The small molecule below binds the protein below.
Small molecule (SMILES): c1ccc2[nH]cnc2c1

Sequence of chain 2.B:
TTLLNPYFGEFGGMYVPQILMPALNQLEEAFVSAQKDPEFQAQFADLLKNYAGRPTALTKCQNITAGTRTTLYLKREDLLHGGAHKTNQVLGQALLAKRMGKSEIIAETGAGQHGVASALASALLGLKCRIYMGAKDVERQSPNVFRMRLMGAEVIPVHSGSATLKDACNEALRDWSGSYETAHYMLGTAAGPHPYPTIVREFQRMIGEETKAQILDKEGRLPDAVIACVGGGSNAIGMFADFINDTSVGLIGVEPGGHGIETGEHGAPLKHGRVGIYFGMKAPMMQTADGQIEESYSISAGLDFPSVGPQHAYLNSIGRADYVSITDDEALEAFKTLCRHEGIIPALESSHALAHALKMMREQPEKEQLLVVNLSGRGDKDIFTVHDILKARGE

Binding-site contacts:
Ligand atom N3 contacts residue ALA164 of chain 2.B at 4.2 Å.
Ligand atom C2 contacts residue ALA136 of chain 2.B at 3.8 Å (hydrophobic).
Ligand atom C7 contacts residue LYS137 of chain 2.B at 3.7 Å.
Ligand atom C3A contacts residue ALA164 of chain 2.B at 4.3 Å (hydrophobic).
Ligand atom N1 contacts residue ALA136 of chain 2.B at 4.0 Å.
Ligand atom C7A contacts residue LYS137 of chain 2.B at 3.8 Å.
Ligand atom N3 contacts residue ALA136 of chain 2.B at 3.9 Å.
Ligand atom N1 contacts residue GLU140 of chain 2.B at 4.3 Å.
Ligand atom C2 contacts residue LYS137 of chain 2.B at 4.0 Å.
Ligand atom C4 contacts residue SER163 of chain 2.B at 4.4 Å.
Ligand atom C6 contacts residue LYS137 of chain 2.B at 3.6 Å.
Ligand atom C4 contacts residue ALA164 of chain 2.B at 4.0 Å (hydrophobic).
Ligand atom C3A contacts residue LYS137 of chain 2.B at 3.9 Å.
Ligand atom N3 contacts residue LYS137 of chain 2.B at 3.9 Å.
Ligand atom C4 contacts residue LYS137 of chain 2.B at 4.0 Å.
Ligand atom N1 contacts residue LYS137 of chain 2.B at 3.9 Å.
Ligand atom C5 contacts residue LYS137 of chain 2.B at 3.9 Å.